Sequence of chain 4.A:
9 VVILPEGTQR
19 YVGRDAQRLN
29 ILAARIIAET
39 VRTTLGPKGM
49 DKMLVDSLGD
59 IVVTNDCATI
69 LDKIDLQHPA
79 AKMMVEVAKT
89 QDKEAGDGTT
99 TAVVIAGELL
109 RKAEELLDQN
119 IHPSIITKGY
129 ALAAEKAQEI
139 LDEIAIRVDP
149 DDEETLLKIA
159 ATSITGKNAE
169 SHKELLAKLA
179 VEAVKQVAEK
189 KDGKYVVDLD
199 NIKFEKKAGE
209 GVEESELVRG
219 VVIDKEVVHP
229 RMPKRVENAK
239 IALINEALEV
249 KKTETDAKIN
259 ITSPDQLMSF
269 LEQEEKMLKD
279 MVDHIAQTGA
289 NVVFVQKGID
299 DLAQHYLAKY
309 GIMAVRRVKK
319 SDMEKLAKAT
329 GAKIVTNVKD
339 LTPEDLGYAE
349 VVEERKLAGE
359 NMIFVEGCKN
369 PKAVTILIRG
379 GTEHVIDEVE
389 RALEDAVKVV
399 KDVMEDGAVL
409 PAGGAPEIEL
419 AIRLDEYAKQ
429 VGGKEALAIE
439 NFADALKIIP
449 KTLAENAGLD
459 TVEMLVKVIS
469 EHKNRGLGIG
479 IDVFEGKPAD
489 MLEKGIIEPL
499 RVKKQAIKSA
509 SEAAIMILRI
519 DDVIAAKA

Binding-site contacts:
Ligand atom N3B contacts residue THR98 of chain 4.A at 2.9 Å (h-bond).
Ligand atom O2G contacts residue GLY96 of chain 4.A at 3.3 Å (h-bond).
Ligand atom O5' contacts residue GLY44 of chain 4.A at 2.9 Å (h-bond).
Ligand atom PG contacts residue THR97 of chain 4.A at 3.3 Å.
Ligand atom O1B contacts residue GLY96 of chain 4.A at 3.0 Å (h-bond).
Ligand atom PA contacts residue MG1 of chain 4.E at 3.4 Å.
Ligand atom O3A contacts residue LEU43 of chain 4.A at 3.4 Å.
Ligand atom N3 contacts residue GLY411 of chain 4.A at 3.3 Å.
Ligand atom O3G contacts residue MG1 of chain 4.E at 2.1 Å.
Ligand atom PG contacts residue MG1 of chain 4.E at 3.6 Å.
Ligand atom O2' contacts residue ALA410 of chain 4.A at 2.9 Å.
Ligand atom O2B contacts residue THR99 of chain 4.A at 2.5 Å (h-bond).
Ligand atom O1A contacts residue THR42 of chain 4.A at 2.9 Å (h-bond).
Ligand atom O2A contacts residue MG1 of chain 4.E at 2.1 Å.
Ligand atom O1B contacts residue MG1 of chain 4.E at 2.8 Å.
Ligand atom N3B contacts residue GLY96 of chain 4.A at 3.3 Å (h-bond).
Ligand atom O2' contacts residue GLU496 of chain 4.A at 2.8 Å (salt-bridge).
Ligand atom O2G contacts residue THR97 of chain 4.A at 2.6 Å (h-bond).
Ligand atom O1G contacts residue THR97 of chain 4.A at 3.3 Å (h-bond).
Ligand atom O5' contacts residue LEU43 of chain 4.A at 3.5 Å.
Ligand atom O2B contacts residue GLY96 of chain 4.A at 3.4 Å.
Ligand atom O1G contacts residue THR98 of chain 4.A at 3.2 Å (h-bond).
Ligand atom C5 contacts residue PRO45 of chain 4.A at 3.3 Å (hydrophobic).
Ligand atom O3G contacts residue ASP95 of chain 4.A at 3.2 Å (salt-bridge).
Ligand atom O4' contacts residue LEU451 of chain 4.A at 3.5 Å.
Ligand atom C4 contacts residue PRO45 of chain 4.A at 3.6 Å (hydrophobic).
Ligand atom O2' contacts residue GLY411 of chain 4.A at 2.8 Å (h-bond).
Ligand atom O1A contacts residue GLY44 of chain 4.A at 2.8 Å (h-bond).
Ligand atom N6 contacts residue ILE494 of chain 4.A at 3.4 Å.
Ligand atom N3B contacts residue THR97 of chain 4.A at 3.0 Å (h-bond).
Ligand atom C6 contacts residue PRO45 of chain 4.A at 3.4 Å (hydrophobic).
Ligand atom PA contacts residue GLY44 of chain 4.A at 3.5 Å.
Ligand atom O2B contacts residue THR98 of chain 4.A at 3.4 Å.
Ligand atom C2 contacts residue ILE479 of chain 4.A at 3.4 Å (hydrophobic).
Ligand atom O2B contacts residue LEU43 of chain 4.A at 3.5 Å.
Ligand atom O1A contacts residue LEU43 of chain 4.A at 3.2 Å.
Ligand atom N7 contacts residue THR163 of chain 4.A at 3.4 Å (h-bond).
Ligand atom PB contacts residue GLY96 of chain 4.A at 3.5 Å.
Ligand atom O4' contacts residue GLY44 of chain 4.A at 3.5 Å.
Ligand atom O3A contacts residue THR98 of chain 4.A at 3.6 Å (h-bond).

A protein and the small-molecule ligand that binds it are described below.
Small molecule (SMILES): Nc1ncnc2c1ncn2[C@@H]1O[C@H](CO[P](=O)(O)O[P](=O)(O)NP(=O)(O)O)[C@@H](O)[C@H]1O